This protein binds this small molecule.
Small molecule (SMILES): COc1ccc(OCc2ccc(COc3c(Cl)cccc3Cl)cc2)c(Cl)c1

Sequence of chain 5.A:
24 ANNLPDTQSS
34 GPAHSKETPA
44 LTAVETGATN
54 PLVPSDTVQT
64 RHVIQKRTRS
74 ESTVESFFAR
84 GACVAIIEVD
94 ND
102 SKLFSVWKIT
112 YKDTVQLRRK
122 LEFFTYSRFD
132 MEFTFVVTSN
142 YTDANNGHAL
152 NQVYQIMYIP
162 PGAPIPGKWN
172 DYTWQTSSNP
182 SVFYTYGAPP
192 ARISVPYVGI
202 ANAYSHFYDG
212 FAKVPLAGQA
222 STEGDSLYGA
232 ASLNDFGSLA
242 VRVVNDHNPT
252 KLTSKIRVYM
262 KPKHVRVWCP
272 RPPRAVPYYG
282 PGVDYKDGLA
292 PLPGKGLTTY

Binding-site contacts:
Ligand atom CL3 contacts residue LEU240 of chain 5.A at 3.8 Å.
Ligand atom C7 contacts residue MET132 of chain 5.A at 3.3 Å (hydrophobic).
Ligand atom C8 contacts residue MET132 of chain 5.A at 3.4 Å (hydrophobic).
Ligand atom C6 contacts residue TYR112 of chain 5.A at 3.7 Å (hydrophobic).
Ligand atom C9 contacts residue PHE237 of chain 5.A at 3.7 Å (hydrophobic).
Ligand atom C13 contacts residue MET132 of chain 5.A at 3.4 Å (hydrophobic).
Ligand atom C5 contacts residue TYR112 of chain 5.A at 3.5 Å (hydrophobic).
Ligand atom C21 contacts residue TYR205 of chain 5.A at 3.8 Å (hydrophobic).
Ligand atom C16 contacts residue TYR159 of chain 5.A at 3.8 Å (hydrophobic).
Ligand atom C1 contacts residue TYR205 of chain 5.A at 3.8 Å (hydrophobic).
Ligand atom CL3 contacts residue PHE134 of chain 5.A at 3.8 Å.
Ligand atom O1 contacts residue PHE237 of chain 5.A at 3.8 Å.
Ligand atom C16 contacts residue ALA24 of chain 5.C at 3.8 Å (hydrophobic).
Ligand atom CL2 contacts residue ILE25 of chain 5.C at 3.4 Å.
Ligand atom C13 contacts residue PHE134 of chain 5.A at 3.7 Å (hydrophobic).
Ligand atom C17 contacts residue ALA24 of chain 5.C at 3.7 Å (hydrophobic).
Ligand atom C10 contacts residue TYR159 of chain 5.A at 3.5 Å (hydrophobic).
Ligand atom CL2 contacts residue ALA24 of chain 5.C at 3.5 Å.
Ligand atom C20 contacts residue LEU240 of chain 5.A at 3.8 Å (hydrophobic).
Ligand atom C21 contacts residue SER128 of chain 5.A at 3.8 Å.
Ligand atom C9 contacts residue VAL199 of chain 5.A at 3.6 Å (hydrophobic).
Ligand atom O1 contacts residue ILE110 of chain 5.A at 3.7 Å.
Ligand atom C12 contacts residue ILE110 of chain 5.A at 3.8 Å (hydrophobic).
Ligand atom O1 contacts residue MET132 of chain 5.A at 3.7 Å.
Ligand atom C21 contacts residue HIS207 of chain 5.A at 3.6 Å.
Ligand atom C7 contacts residue PHE237 of chain 5.A at 3.5 Å (hydrophobic).
Ligand atom CL2 contacts residue TYR159 of chain 5.A at 3.6 Å.
Ligand atom C2 contacts residue PHE237 of chain 5.A at 3.6 Å (hydrophobic).
Ligand atom C3 contacts residue MET132 of chain 5.A at 3.7 Å (hydrophobic).
Ligand atom O3 contacts residue TYR112 of chain 5.A at 3.6 Å.
Ligand atom C17 contacts residue TYR159 of chain 5.A at 3.7 Å (hydrophobic).
Ligand atom C13 contacts residue ILE110 of chain 5.A at 3.7 Å (hydrophobic).
Ligand atom C20 contacts residue ILE194 of chain 5.A at 3.8 Å (hydrophobic).
Ligand atom C11 contacts residue ILE110 of chain 5.A at 3.8 Å (hydrophobic).
Ligand atom C14 contacts residue TYR159 of chain 5.A at 3.5 Å (hydrophobic).
Ligand atom O2 contacts residue VAL196 of chain 5.A at 3.4 Å.
Ligand atom C4 contacts residue MET132 of chain 5.A at 3.8 Å (hydrophobic).
Ligand atom C19 contacts residue LEU240 of chain 5.A at 3.8 Å (hydrophobic).
Ligand atom C12 contacts residue PHE134 of chain 5.A at 3.8 Å (hydrophobic).
Ligand atom O3 contacts residue PHE130 of chain 5.A at 3.6 Å.

Sequence of chain 5.C:
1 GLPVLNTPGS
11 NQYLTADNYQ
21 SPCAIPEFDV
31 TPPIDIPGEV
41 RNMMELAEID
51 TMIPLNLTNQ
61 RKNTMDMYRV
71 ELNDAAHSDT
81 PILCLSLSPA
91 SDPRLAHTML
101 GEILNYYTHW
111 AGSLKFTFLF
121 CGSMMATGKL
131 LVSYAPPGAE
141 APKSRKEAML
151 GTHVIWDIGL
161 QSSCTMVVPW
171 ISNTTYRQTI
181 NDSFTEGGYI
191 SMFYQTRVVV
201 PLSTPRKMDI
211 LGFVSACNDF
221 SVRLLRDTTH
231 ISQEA